Sequence of chain 1.C:
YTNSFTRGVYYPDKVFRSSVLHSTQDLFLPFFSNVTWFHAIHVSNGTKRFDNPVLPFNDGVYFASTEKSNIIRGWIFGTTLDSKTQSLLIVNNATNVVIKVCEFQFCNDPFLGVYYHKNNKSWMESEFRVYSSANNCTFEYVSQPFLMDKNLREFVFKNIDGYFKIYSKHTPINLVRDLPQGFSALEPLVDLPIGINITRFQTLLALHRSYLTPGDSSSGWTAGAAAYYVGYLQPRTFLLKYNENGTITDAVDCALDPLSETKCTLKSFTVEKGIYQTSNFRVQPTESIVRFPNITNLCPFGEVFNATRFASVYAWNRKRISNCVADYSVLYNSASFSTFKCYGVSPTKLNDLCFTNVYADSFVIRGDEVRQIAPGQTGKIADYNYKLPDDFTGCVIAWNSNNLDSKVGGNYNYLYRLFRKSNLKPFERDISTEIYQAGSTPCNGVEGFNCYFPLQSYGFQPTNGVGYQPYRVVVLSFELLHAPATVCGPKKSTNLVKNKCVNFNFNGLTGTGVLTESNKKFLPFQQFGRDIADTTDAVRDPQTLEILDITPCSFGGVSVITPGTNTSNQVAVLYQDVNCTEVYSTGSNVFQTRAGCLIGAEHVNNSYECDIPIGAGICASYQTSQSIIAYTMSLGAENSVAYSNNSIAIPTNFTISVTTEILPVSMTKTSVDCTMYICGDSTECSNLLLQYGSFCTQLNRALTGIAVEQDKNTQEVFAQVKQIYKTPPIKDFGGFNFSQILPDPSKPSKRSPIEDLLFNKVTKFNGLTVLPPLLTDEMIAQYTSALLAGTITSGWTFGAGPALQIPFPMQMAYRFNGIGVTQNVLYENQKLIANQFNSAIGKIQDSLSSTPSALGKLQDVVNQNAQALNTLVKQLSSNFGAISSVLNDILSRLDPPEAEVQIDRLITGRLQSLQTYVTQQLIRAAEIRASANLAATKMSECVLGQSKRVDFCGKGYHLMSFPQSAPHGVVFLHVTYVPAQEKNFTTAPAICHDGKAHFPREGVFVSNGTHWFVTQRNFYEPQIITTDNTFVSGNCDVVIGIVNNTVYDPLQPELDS

Binding-site contacts:
Ligand atom C8 contacts residue THR1097 of chain 1.C at 4.5 Å.
Ligand atom C6 contacts residue HIS1098 of chain 1.C at 4.1 Å.
Ligand atom C5 contacts residue ASN1095 of chain 1.C at 3.7 Å.
Ligand atom O5 contacts residue HIS1098 of chain 1.C at 3.8 Å.
Ligand atom C6 contacts residue PHE1100 of chain 1.C at 3.9 Å (hydrophobic).
Ligand atom C5 contacts residue HIS1098 of chain 1.C at 3.3 Å.
Ligand atom C4 contacts residue ASN1095 of chain 1.C at 4.2 Å.
Ligand atom O6 contacts residue HIS1098 of chain 1.C at 3.7 Å.
Ligand atom C4 contacts residue HIS1098 of chain 1.C at 4.2 Å.
Ligand atom C3 contacts residue ASN1095 of chain 1.C at 3.8 Å.
Ligand atom C2 contacts residue ASN1095 of chain 1.C at 2.4 Å.
Ligand atom C8 contacts residue ASN1095 of chain 1.C at 3.8 Å.
Ligand atom O4 contacts residue HIS1098 of chain 1.C at 4.1 Å.
Ligand atom C1 contacts residue HIS1098 of chain 1.C at 3.8 Å.
Ligand atom O7 contacts residue THR1097 of chain 1.C at 2.6 Å (h-bond).
Ligand atom C1 contacts residue ASN1095 of chain 1.C at 1.4 Å.
Ligand atom O6 contacts residue PHE1100 of chain 1.C at 3.9 Å.
Ligand atom O5 contacts residue ASN1095 of chain 1.C at 2.4 Å (h-bond).
Ligand atom O5 contacts residue PHE1100 of chain 1.C at 3.9 Å.
Ligand atom O7 contacts residue HIS1098 of chain 1.C at 3.9 Å.
Ligand atom C7 contacts residue ASN1095 of chain 1.C at 3.5 Å.
Ligand atom N2 contacts residue ASN1095 of chain 1.C at 2.9 Å (h-bond).
Ligand atom O7 contacts residue ASN1095 of chain 1.C at 3.8 Å.
Ligand atom C3 contacts residue HIS1098 of chain 1.C at 4.3 Å.
Ligand atom C7 contacts residue THR1097 of chain 1.C at 3.8 Å.

A small-molecule ligand and the protein it binds are described below.
Small molecule (SMILES): CC(=O)N[C@@H]1[C@@H](O)[C@H](O)[C@@H](CO)O[C@H]1O